Binding-site contacts:
Ligand atom C8 contacts residue ASP290 of chain 1.F at 3.3 Å.
Ligand atom C6 contacts residue ASN118 of chain 1.F at 3.6 Å.
Ligand atom C8 contacts residue VAL104 of chain 1.F at 4.3 Å (hydrophobic).
Ligand atom C8 contacts residue ILE291 of chain 1.F at 3.9 Å (hydrophobic).
Ligand atom C7 contacts residue TYR135 of chain 1.F at 3.7 Å (hydrophobic).
Ligand atom O7 contacts residue VAL104 of chain 1.F at 3.6 Å.
Ligand atom C7 contacts residue ASP290 of chain 1.F at 4.4 Å.
Ligand atom O5 contacts residue ASN118 of chain 1.F at 3.0 Å (h-bond).
Ligand atom N2 contacts residue TYR135 of chain 1.F at 4.4 Å.
Ligand atom C4 contacts residue TYR135 of chain 1.F at 4.4 Å (hydrophobic).
Ligand atom C8 contacts residue GLY289 of chain 1.F at 4.2 Å.
Ligand atom O6 contacts residue SER120 of chain 1.F at 3.7 Å.
Ligand atom C5 contacts residue ASN118 of chain 1.F at 3.6 Å.
Ligand atom O4 contacts residue TYR135 of chain 1.F at 4.3 Å.
Ligand atom O7 contacts residue TYR135 of chain 1.F at 3.5 Å.
Ligand atom C1 contacts residue THR105 of chain 1.F at 4.5 Å.
Ligand atom C7 contacts residue VAL104 of chain 1.F at 4.2 Å (hydrophobic).
Ligand atom C2 contacts residue TYR135 of chain 1.F at 4.4 Å (hydrophobic).
Ligand atom O7 contacts residue THR105 of chain 1.F at 2.8 Å (h-bond).
Ligand atom C7 contacts residue THR105 of chain 1.F at 3.9 Å.
Ligand atom C2 contacts residue THR105 of chain 1.F at 4.3 Å.
Ligand atom O2 contacts residue GLU19 of chain 1.S at 3.7 Å.
Ligand atom C8 contacts residue LEU137 of chain 1.F at 4.5 Å (hydrophobic).
Ligand atom C1 contacts residue ASN118 of chain 1.F at 3.4 Å.
Ligand atom C8 contacts residue TYR135 of chain 1.F at 3.8 Å (hydrophobic).
Ligand atom O3 contacts residue TYR135 of chain 1.F at 4.3 Å.
Ligand atom C5 contacts residue TYR135 of chain 1.F at 4.2 Å (hydrophobic).
Ligand atom O6 contacts residue ASN118 of chain 1.F at 4.2 Å.
Ligand atom C3 contacts residue TYR135 of chain 1.F at 3.7 Å (hydrophobic).
Ligand atom C8 contacts residue ARG91 of chain 1.S at 4.3 Å.

Sequence of chain 1.F:
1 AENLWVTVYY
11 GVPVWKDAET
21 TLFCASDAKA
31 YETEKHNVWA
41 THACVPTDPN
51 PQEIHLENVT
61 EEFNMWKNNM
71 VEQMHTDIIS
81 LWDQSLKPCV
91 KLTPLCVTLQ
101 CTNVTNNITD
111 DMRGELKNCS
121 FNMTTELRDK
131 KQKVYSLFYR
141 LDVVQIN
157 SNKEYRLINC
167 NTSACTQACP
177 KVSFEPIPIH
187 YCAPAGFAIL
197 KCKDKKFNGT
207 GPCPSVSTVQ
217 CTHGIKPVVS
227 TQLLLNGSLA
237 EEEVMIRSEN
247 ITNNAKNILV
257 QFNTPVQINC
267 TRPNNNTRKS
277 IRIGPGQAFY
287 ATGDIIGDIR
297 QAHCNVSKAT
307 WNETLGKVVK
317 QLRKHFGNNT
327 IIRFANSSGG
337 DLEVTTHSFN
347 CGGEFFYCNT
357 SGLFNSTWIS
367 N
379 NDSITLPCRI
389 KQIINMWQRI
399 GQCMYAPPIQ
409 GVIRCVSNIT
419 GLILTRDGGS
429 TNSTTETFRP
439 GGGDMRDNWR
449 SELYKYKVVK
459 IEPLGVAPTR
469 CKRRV

The protein below binds the small molecule below.
Small molecule (SMILES): CC(=O)N[C@H]1[C@H](O[C@H]2[C@H](O)[C@@H](NC(C)=O)CO[C@@H]2CO)O[C@H](CO)[C@@H](O[C@@H]2O[C@H](CO[C@H]3O[C@H](CO)[C@@H](O)[C@H](O)[C@@H]3O)[C@@H](O)[C@H](O[C@H]3O[C@H](CO)[C@@H](O)[C@H](O)[C@@H]3O)[C@@H]2O)[C@@H]1O

Sequence of chain 1.S:
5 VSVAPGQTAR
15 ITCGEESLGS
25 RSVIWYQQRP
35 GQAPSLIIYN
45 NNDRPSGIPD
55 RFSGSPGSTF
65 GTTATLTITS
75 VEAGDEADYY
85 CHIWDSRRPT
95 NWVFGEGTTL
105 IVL